Sequence of chain 1.B:
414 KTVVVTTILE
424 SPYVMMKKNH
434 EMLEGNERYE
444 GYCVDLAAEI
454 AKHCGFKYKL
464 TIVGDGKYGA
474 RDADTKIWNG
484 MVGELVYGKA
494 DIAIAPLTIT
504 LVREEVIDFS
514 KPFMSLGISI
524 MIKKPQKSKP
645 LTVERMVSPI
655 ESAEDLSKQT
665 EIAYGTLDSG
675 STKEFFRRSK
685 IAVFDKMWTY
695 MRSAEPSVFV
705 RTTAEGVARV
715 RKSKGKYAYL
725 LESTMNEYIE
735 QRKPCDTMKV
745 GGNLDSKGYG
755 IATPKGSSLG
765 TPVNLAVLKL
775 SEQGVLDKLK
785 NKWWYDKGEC

Binding-site contacts:
Ligand atom C10 contacts residue SER775 of chain 1.C at 4.0 Å.
Ligand atom C3 contacts residue PRO515 of chain 1.B at 3.7 Å (hydrophobic).
Ligand atom C11 contacts residue MET517 of chain 1.C at 3.7 Å (hydrophobic).
Ligand atom C11 contacts residue SER518 of chain 1.C at 3.6 Å.
Ligand atom C14 contacts residue PHE516 of chain 1.C at 3.9 Å (hydrophobic).
Ligand atom N2 contacts residue SER750 of chain 1.B at 3.5 Å (h-bond).
Ligand atom C7 contacts residue LYS514 of chain 1.C at 3.7 Å.
Ligand atom C11 contacts residue PHE516 of chain 1.C at 4.0 Å (hydrophobic).
Ligand atom C4 contacts residue LYS751 of chain 1.B at 3.7 Å.
Ligand atom C8 contacts residue SER750 of chain 1.B at 3.9 Å.
Ligand atom O1 contacts residue LYS751 of chain 1.B at 3.9 Å.
Ligand atom C2 contacts residue PRO515 of chain 1.C at 3.7 Å (hydrophobic).
Ligand atom C3 contacts residue GLY752 of chain 1.B at 3.5 Å.
Ligand atom C10 contacts residue SER750 of chain 1.B at 3.7 Å.
Ligand atom O2 contacts residue PRO515 of chain 1.C at 3.6 Å.
Ligand atom CL contacts residue ASP781 of chain 1.C at 3.2 Å.
Ligand atom S1 contacts residue PRO515 of chain 1.C at 3.6 Å (h-bond).
Ligand atom O2 contacts residue SER518 of chain 1.C at 3.0 Å (h-bond).
Ligand atom O4 contacts residue LYS784 of chain 1.C at 3.7 Å.
Ligand atom N2 contacts residue SER775 of chain 1.C at 3.2 Å (h-bond).
Ligand atom CL contacts residue LEU780 of chain 1.C at 3.5 Å.
Ligand atom C1 contacts residue PRO515 of chain 1.C at 3.3 Å (hydrophobic).
Ligand atom C5 contacts residue ILE502 of chain 1.B at 3.8 Å (hydrophobic).
Ligand atom O2 contacts residue MET517 of chain 1.C at 3.2 Å.
Ligand atom O3 contacts residue MET517 of chain 1.C at 3.9 Å.
Ligand atom N3 contacts residue SER750 of chain 1.B at 3.9 Å.
Ligand atom C7 contacts residue LEU772 of chain 1.C at 3.6 Å (hydrophobic).
Ligand atom C4 contacts residue ILE502 of chain 1.B at 3.8 Å (hydrophobic).
Ligand atom C6 contacts residue SER775 of chain 1.C at 3.5 Å.
Ligand atom C13 contacts residue PHE516 of chain 1.C at 3.8 Å (hydrophobic).
Ligand atom C3 contacts residue LYS751 of chain 1.B at 3.9 Å.
Ligand atom C12 contacts residue PHE516 of chain 1.C at 3.8 Å (hydrophobic).
Ligand atom C8 contacts residue PRO515 of chain 1.C at 3.3 Å (hydrophobic).
Ligand atom C14 contacts residue SER775 of chain 1.C at 3.9 Å.
Ligand atom O3 contacts residue SER518 of chain 1.C at 3.4 Å (h-bond).
Ligand atom C5 contacts residue LEU772 of chain 1.C at 4.0 Å (hydrophobic).
Ligand atom N2 contacts residue PRO515 of chain 1.C at 3.6 Å (h-bond).
Ligand atom N1 contacts residue PRO515 of chain 1.C at 2.6 Å (h-bond).
Ligand atom C7 contacts residue ILE502 of chain 1.B at 4.0 Å (hydrophobic).
Ligand atom C4 contacts residue GLY752 of chain 1.B at 3.3 Å.

Sequence of chain 1.C:
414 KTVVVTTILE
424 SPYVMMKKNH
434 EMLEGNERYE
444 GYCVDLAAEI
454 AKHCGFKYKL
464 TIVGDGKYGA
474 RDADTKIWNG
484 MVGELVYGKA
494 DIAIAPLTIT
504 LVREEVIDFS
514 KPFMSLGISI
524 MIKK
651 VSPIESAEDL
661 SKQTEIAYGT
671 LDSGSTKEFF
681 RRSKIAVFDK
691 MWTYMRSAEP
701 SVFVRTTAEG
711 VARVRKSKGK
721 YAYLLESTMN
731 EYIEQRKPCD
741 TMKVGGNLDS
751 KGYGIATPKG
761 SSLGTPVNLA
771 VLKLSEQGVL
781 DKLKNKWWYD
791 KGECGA

The small molecule below binds the protein below.
Small molecule (SMILES): NS(=O)(=O)c1cc2c(cc1Cl)N[C@H]([C@H]1C[C@H]3C=C[C@@H]1C3)NS2(=O)=O